The protein below binds the small molecule below.
Small molecule (SMILES): NCC(=O)O

Sequence of chain 1.C:
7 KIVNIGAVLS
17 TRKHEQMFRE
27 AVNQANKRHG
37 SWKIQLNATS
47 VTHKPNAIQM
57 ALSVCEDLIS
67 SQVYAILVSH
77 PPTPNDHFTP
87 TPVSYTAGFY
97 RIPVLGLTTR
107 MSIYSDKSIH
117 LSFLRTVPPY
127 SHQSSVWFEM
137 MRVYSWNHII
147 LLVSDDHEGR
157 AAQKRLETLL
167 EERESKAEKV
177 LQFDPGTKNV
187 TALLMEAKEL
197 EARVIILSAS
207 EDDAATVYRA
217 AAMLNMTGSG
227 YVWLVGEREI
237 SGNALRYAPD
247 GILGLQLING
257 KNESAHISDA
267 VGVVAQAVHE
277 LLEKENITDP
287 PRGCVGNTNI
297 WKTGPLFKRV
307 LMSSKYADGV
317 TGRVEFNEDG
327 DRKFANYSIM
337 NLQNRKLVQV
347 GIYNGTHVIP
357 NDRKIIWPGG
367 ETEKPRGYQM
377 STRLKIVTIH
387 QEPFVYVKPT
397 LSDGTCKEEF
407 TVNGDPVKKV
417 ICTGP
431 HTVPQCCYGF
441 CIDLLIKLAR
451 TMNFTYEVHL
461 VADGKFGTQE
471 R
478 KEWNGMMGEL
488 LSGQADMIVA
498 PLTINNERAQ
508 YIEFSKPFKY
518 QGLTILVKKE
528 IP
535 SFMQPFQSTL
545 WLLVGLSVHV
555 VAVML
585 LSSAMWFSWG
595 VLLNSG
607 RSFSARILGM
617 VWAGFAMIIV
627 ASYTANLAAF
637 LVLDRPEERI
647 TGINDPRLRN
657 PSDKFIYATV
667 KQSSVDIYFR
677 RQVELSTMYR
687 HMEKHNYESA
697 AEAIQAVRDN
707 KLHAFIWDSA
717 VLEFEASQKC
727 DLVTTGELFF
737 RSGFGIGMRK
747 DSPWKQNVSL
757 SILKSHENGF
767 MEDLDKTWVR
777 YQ

Binding-site contacts:
Ligand atom N contacts residue TRP713 of chain 1.C at 4.2 Å.
Ligand atom C contacts residue THR500 of chain 1.C at 4.1 Å.
Ligand atom N contacts residue ASP714 of chain 1.C at 2.8 Å (salt-bridge).
Ligand atom OXT contacts residue THR500 of chain 1.C at 4.1 Å.
Ligand atom OXT contacts residue LEU499 of chain 1.C at 4.4 Å.
Ligand atom OXT contacts residue ARG505 of chain 1.C at 2.9 Å (salt-bridge).
Ligand atom OXT contacts residue SER670 of chain 1.C at 4.0 Å.
Ligand atom CA contacts residue PRO498 of chain 1.C at 3.5 Å (hydrophobic).
Ligand atom OXT contacts residue PHE466 of chain 1.C at 3.7 Å.
Ligand atom CA contacts residue ASP714 of chain 1.C at 4.0 Å.
Ligand atom N contacts residue PRO498 of chain 1.C at 4.0 Å.
Ligand atom CA contacts residue LEU499 of chain 1.C at 4.0 Å (hydrophobic).
Ligand atom O contacts residue PHE466 of chain 1.C at 3.8 Å.
Ligand atom O contacts residue ARG505 of chain 1.C at 4.5 Å.
Ligand atom CA contacts residue THR500 of chain 1.C at 3.6 Å.
Ligand atom O contacts residue SER669 of chain 1.C at 3.4 Å.
Ligand atom N contacts residue PHE466 of chain 1.C at 4.3 Å.
Ligand atom C contacts residue SER670 of chain 1.C at 4.0 Å.
Ligand atom O contacts residue TRP713 of chain 1.C at 3.8 Å.
Ligand atom C contacts residue PHE466 of chain 1.C at 3.9 Å (hydrophobic).
Ligand atom CA contacts residue PHE466 of chain 1.C at 4.2 Å (hydrophobic).
Ligand atom N contacts residue THR500 of chain 1.C at 4.0 Å.
Ligand atom C contacts residue ARG505 of chain 1.C at 3.9 Å.
Ligand atom O contacts residue SER670 of chain 1.C at 3.3 Å (h-bond).